This protein binds this small molecule.
Small molecule (SMILES): CC(=O)N[C@H]1[C@H](O[C@H]2[C@H](O)[C@@H](NC(C)=O)CO[C@@H]2CO)O[C@H](CO)[C@@H](O)[C@@H]1O

Binding-site contacts:
Ligand atom C5 contacts residue ASN294 of chain 2.B at 3.6 Å.
Ligand atom C5 contacts residue GLY37 of chain 2.B at 3.5 Å.
Ligand atom O7 contacts residue GLY37 of chain 2.B at 3.2 Å (h-bond).
Ligand atom O4 contacts residue GLY37 of chain 2.B at 3.7 Å.
Ligand atom C7 contacts residue GLY37 of chain 2.B at 4.3 Å.
Ligand atom O6 contacts residue GLY37 of chain 2.B at 3.8 Å.
Ligand atom C1 contacts residue ASN294 of chain 2.B at 1.4 Å.
Ligand atom O5 contacts residue ASN294 of chain 2.B at 2.4 Å (h-bond).
Ligand atom C5 contacts residue GLY310 of chain 2.B at 4.4 Å.
Ligand atom C8 contacts residue ASN294 of chain 2.B at 3.4 Å.
Ligand atom C3 contacts residue ASN294 of chain 2.B at 3.8 Å.
Ligand atom C6 contacts residue GLY310 of chain 2.B at 3.9 Å.
Ligand atom C1 contacts residue GLY310 of chain 2.B at 4.3 Å.
Ligand atom C7 contacts residue ASN294 of chain 2.B at 3.5 Å.
Ligand atom O5 contacts residue GLY310 of chain 2.B at 3.5 Å.
Ligand atom O7 contacts residue GLY38 of chain 2.B at 4.2 Å.
Ligand atom O6 contacts residue GLY310 of chain 2.B at 3.2 Å (h-bond).
Ligand atom C6 contacts residue GLY37 of chain 2.B at 4.5 Å.
Ligand atom N2 contacts residue ASN294 of chain 2.B at 2.9 Å (h-bond).
Ligand atom C4 contacts residue ASN294 of chain 2.B at 4.3 Å.
Ligand atom C3 contacts residue GLY37 of chain 2.B at 4.0 Å.
Ligand atom C2 contacts residue ASN294 of chain 2.B at 2.5 Å.
Ligand atom C8 contacts residue THR295 of chain 2.B at 4.2 Å.
Ligand atom C2 contacts residue GLY37 of chain 2.B at 4.3 Å.
Ligand atom C4 contacts residue GLY37 of chain 2.B at 4.0 Å.
Ligand atom C1 contacts residue GLY37 of chain 2.B at 3.7 Å.
Ligand atom O7 contacts residue ASN294 of chain 2.B at 3.7 Å.
Ligand atom O5 contacts residue GLY37 of chain 2.B at 4.0 Å.

Sequence of chain 2.B:
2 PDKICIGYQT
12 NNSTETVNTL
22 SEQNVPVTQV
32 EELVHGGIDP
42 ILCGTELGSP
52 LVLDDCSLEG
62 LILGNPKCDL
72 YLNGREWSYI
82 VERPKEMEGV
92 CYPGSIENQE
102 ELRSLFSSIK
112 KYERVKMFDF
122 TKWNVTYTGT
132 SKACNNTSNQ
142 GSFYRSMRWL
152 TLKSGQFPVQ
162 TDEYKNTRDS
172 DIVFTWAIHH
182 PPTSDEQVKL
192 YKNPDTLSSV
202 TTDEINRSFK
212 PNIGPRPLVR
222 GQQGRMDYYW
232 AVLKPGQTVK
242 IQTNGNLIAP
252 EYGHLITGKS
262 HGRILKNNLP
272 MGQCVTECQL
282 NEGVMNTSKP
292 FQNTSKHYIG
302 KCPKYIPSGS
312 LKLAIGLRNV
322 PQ